The protein below binds the small molecule below.
Small molecule (SMILES): N[C@@H](Cc1ccccc1)C(=O)NCC=O

Sequence of chain 1.NA:
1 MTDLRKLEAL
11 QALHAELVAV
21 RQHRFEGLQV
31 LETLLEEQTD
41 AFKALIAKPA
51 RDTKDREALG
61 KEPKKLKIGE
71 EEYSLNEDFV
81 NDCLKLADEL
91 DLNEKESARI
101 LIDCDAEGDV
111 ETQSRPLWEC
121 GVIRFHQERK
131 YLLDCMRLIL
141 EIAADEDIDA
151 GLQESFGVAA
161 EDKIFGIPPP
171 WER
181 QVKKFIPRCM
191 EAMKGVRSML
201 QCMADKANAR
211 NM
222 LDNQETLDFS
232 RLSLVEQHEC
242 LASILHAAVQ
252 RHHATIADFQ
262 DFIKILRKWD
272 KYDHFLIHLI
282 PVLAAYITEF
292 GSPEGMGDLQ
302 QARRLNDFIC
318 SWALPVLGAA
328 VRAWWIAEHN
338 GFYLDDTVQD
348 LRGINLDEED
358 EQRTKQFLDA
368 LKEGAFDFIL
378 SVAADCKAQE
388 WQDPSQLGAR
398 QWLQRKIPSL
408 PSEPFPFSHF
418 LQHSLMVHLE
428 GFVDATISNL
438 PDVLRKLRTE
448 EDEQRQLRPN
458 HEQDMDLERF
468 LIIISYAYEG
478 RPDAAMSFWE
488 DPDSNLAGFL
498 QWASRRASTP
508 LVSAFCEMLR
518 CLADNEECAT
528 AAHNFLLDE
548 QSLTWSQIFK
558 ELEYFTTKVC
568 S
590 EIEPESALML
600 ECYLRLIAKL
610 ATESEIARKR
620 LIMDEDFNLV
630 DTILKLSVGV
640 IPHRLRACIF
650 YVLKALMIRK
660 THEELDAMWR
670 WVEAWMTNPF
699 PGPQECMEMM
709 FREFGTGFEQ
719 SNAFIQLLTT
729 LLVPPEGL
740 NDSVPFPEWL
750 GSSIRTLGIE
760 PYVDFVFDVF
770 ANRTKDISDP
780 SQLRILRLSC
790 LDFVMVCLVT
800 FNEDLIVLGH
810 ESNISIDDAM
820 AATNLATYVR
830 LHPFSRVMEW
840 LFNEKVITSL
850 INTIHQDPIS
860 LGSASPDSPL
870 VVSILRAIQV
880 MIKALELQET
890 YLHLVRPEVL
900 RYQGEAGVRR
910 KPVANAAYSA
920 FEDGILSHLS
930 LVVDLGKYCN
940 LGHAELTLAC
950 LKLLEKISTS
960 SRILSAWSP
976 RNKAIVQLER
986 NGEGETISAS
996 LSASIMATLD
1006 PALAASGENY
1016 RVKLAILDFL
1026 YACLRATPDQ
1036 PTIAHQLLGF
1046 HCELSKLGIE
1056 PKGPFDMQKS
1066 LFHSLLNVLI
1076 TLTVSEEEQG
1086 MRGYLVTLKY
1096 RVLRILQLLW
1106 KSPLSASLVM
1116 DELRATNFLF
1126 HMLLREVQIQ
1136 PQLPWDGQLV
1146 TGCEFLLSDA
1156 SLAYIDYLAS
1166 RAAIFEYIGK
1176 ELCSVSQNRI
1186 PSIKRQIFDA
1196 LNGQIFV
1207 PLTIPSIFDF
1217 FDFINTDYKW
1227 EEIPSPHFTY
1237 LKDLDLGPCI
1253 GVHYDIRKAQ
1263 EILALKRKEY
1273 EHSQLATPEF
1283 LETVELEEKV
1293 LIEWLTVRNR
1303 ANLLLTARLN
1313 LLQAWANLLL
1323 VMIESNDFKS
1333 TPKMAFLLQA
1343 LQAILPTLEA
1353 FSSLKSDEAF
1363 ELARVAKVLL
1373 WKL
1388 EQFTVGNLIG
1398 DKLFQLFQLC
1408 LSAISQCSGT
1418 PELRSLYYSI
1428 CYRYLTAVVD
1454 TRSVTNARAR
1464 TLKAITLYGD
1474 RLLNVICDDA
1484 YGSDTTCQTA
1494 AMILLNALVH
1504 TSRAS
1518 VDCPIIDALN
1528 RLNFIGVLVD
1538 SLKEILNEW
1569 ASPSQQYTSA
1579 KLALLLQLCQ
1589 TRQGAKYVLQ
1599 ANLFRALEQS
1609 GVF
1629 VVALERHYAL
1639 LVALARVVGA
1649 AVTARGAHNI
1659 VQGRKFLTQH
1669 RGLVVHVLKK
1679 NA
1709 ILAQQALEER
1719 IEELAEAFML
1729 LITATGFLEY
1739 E

Binding-site contacts:
Ligand atom CE2 contacts residue ARG442 of chain 1.NA at 3.6 Å.
Ligand atom CG contacts residue GLY495 of chain 1.NA at 4.4 Å.
Ligand atom N contacts residue ARG442 of chain 1.NA at 4.2 Å.
Ligand atom CG contacts residue PHE496 of chain 1.NA at 4.0 Å (hydrophobic).
Ligand atom O contacts residue PRO438 of chain 1.NA at 4.0 Å.
Ligand atom CE1 contacts residue ILE434 of chain 1.NA at 3.9 Å (hydrophobic).
Ligand atom O contacts residue ARG442 of chain 1.NA at 4.3 Å.
Ligand atom CZ contacts residue PHE496 of chain 1.NA at 3.9 Å (hydrophobic).
Ligand atom C contacts residue ASN492 of chain 1.NA at 4.0 Å.
Ligand atom CA contacts residue ARG442 of chain 1.NA at 3.6 Å.
Ligand atom CE1 contacts residue PHE496 of chain 1.NA at 3.6 Å (hydrophobic).
Ligand atom CD1 contacts residue PRO438 of chain 1.NA at 4.4 Å (hydrophobic).
Ligand atom CB contacts residue PHE496 of chain 1.NA at 3.9 Å (hydrophobic).
Ligand atom CD2 contacts residue ARG442 of chain 1.NA at 3.5 Å.
Ligand atom CB contacts residue ASN492 of chain 1.NA at 3.8 Å.
Ligand atom C contacts residue ARG442 of chain 1.NA at 4.4 Å.
Ligand atom CD2 contacts residue PRO438 of chain 1.NA at 4.4 Å (hydrophobic).
Ligand atom N contacts residue ASN492 of chain 1.NA at 3.3 Å (h-bond).
Ligand atom O contacts residue ASN492 of chain 1.NA at 4.2 Å.
Ligand atom CG contacts residue ASN492 of chain 1.NA at 4.3 Å.
Ligand atom CE1 contacts residue PRO438 of chain 1.NA at 3.8 Å (hydrophobic).
Ligand atom CE2 contacts residue PRO438 of chain 1.NA at 3.7 Å (hydrophobic).
Ligand atom CZ contacts residue PRO438 of chain 1.NA at 3.4 Å (hydrophobic).
Ligand atom CD1 contacts residue PHE496 of chain 1.NA at 3.7 Å (hydrophobic).
Ligand atom CD1 contacts residue ASN492 of chain 1.NA at 3.9 Å.
Ligand atom CD1 contacts residue ILE434 of chain 1.NA at 4.1 Å (hydrophobic).
Ligand atom CA contacts residue ASN492 of chain 1.NA at 3.3 Å.
Ligand atom CB contacts residue GLY495 of chain 1.NA at 3.9 Å.
Ligand atom N contacts residue SER491 of chain 1.NA at 4.1 Å.